Sequence of chain 1.A:
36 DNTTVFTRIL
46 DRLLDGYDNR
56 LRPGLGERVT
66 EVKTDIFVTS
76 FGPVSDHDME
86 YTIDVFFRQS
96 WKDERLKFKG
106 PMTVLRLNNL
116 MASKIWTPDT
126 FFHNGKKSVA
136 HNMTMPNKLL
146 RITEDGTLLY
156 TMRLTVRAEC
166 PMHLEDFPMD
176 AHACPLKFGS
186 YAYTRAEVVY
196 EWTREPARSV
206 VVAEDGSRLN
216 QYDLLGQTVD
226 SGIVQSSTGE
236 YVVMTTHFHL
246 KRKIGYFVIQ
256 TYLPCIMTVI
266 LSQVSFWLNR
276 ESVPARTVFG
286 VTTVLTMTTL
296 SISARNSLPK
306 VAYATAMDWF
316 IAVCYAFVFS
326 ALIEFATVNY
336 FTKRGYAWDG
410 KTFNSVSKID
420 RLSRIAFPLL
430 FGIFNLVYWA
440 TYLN

Sequence of chain 1.D:
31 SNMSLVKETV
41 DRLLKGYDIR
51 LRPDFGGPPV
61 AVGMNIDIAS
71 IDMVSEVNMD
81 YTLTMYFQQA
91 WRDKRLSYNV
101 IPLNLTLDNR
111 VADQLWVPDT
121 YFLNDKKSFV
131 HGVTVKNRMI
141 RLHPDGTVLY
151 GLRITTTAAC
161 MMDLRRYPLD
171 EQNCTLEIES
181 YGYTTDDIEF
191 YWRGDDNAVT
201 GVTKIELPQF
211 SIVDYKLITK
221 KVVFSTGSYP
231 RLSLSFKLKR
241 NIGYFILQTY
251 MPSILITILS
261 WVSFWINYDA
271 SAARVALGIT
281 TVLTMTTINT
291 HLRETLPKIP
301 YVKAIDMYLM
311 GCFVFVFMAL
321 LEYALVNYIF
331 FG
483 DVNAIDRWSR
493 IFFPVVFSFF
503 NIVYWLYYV

Binding-site contacts:
Ligand atom C contacts residue THR156 of chain 1.A at 4.0 Å.
Ligand atom CB contacts residue THR226 of chain 1.D at 4.3 Å.
Ligand atom OXT contacts residue THR226 of chain 1.D at 2.3 Å (h-bond).
Ligand atom C contacts residue LEU144 of chain 1.A at 3.8 Å (hydrophobic).
Ligand atom OXT contacts residue TYR229 of chain 1.D at 3.3 Å (h-bond).
Ligand atom CD contacts residue PHE224 of chain 1.D at 4.0 Å (hydrophobic).
Ligand atom CD contacts residue TYR229 of chain 1.D at 4.2 Å (hydrophobic).
Ligand atom C contacts residue THR226 of chain 1.D at 3.3 Å.
Ligand atom CB contacts residue TYR181 of chain 1.D at 4.2 Å (hydrophobic).
Ligand atom CG contacts residue TYR181 of chain 1.D at 3.8 Å (hydrophobic).
Ligand atom C contacts residue PHE91 of chain 1.A at 3.8 Å (hydrophobic).
Ligand atom CD contacts residue SER180 of chain 1.D at 4.1 Å.
Ligand atom CG contacts residue THR226 of chain 1.D at 4.4 Å.
Ligand atom CB contacts residue PHE224 of chain 1.D at 3.5 Å (hydrophobic).
Ligand atom N contacts residue GLU179 of chain 1.D at 3.0 Å (salt-bridge).
Ligand atom C contacts residue ARG93 of chain 1.A at 4.0 Å.
Ligand atom OXT contacts residue THR156 of chain 1.A at 4.2 Å.
Ligand atom O contacts residue PHE91 of chain 1.A at 3.1 Å.
Ligand atom CD contacts residue TYR181 of chain 1.D at 3.8 Å (hydrophobic).
Ligand atom CG contacts residue PHE91 of chain 1.A at 3.5 Å (hydrophobic).
Ligand atom N contacts residue TYR121 of chain 1.D at 3.8 Å.
Ligand atom CG contacts residue THR156 of chain 1.A at 4.2 Å.
Ligand atom CG contacts residue LEU144 of chain 1.A at 3.8 Å (hydrophobic).
Ligand atom CD contacts residue TYR121 of chain 1.D at 3.4 Å (hydrophobic).
Ligand atom CB contacts residue PHE91 of chain 1.A at 3.6 Å (hydrophobic).
Ligand atom OXT contacts residue LEU144 of chain 1.A at 3.3 Å.
Ligand atom N contacts residue SER180 of chain 1.D at 3.1 Å (h-bond).
Ligand atom O contacts residue THR226 of chain 1.D at 3.8 Å.
Ligand atom C contacts residue TYR229 of chain 1.D at 4.3 Å (hydrophobic).
Ligand atom CD contacts residue GLU179 of chain 1.D at 3.9 Å.
Ligand atom O contacts residue THR156 of chain 1.A at 4.0 Å.
Ligand atom N contacts residue TYR229 of chain 1.D at 3.3 Å.
Ligand atom CD contacts residue PHE91 of chain 1.A at 3.7 Å (hydrophobic).
Ligand atom OXT contacts residue ARG93 of chain 1.A at 4.1 Å.
Ligand atom CB contacts residue TYR229 of chain 1.D at 3.5 Å (hydrophobic).
Ligand atom O contacts residue ARG93 of chain 1.A at 3.0 Å (salt-bridge).
Ligand atom N contacts residue PHE224 of chain 1.D at 4.1 Å.
Ligand atom N contacts residue TYR181 of chain 1.D at 3.6 Å.

The protein below binds the small molecule below.
Small molecule (SMILES): NCCCC(=O)O